Binding-site contacts:
Ligand atom O4 contacts residue PRO139 of chain 1.A at 4.1 Å.
Ligand atom C6 contacts residue ILE144 of chain 1.A at 3.7 Å (hydrophobic).
Ligand atom O3 contacts residue MET120 of chain 1.A at 3.5 Å.
Ligand atom N contacts residue ALA140 of chain 1.A at 3.2 Å.
Ligand atom C9 contacts residue TYR88 of chain 1.A at 3.2 Å (hydrophobic).
Ligand atom O1 contacts residue MET120 of chain 1.A at 4.2 Å.
Ligand atom C5 contacts residue ILE144 of chain 1.A at 3.5 Å (hydrophobic).
Ligand atom O3 contacts residue ILE144 of chain 1.A at 3.9 Å.
Ligand atom O2 contacts residue ASP107 of chain 1.A at 2.6 Å (salt-bridge).
Ligand atom C10 contacts residue TYR88 of chain 1.A at 3.5 Å (hydrophobic).
Ligand atom N4 contacts residue TYR105 of chain 1.A at 4.1 Å.
Ligand atom N3 contacts residue ILE144 of chain 1.A at 4.0 Å.
Ligand atom N1 contacts residue ALA140 of chain 1.A at 4.0 Å.
Ligand atom C13 contacts residue TYR88 of chain 1.A at 3.9 Å (hydrophobic).
Ligand atom C14 contacts residue ALA140 of chain 1.A at 3.4 Å (hydrophobic).
Ligand atom C1 contacts residue PHE69 of chain 1.A at 3.9 Å (hydrophobic).
Ligand atom C2 contacts residue PHE69 of chain 1.A at 3.2 Å (hydrophobic).
Ligand atom O1 contacts residue ILE144 of chain 1.A at 3.8 Å.
Ligand atom C contacts residue PHE69 of chain 1.A at 3.7 Å (hydrophobic).
Ligand atom C4 contacts residue ALA140 of chain 1.A at 3.5 Å (hydrophobic).
Ligand atom C12 contacts residue MET120 of chain 1.A at 3.8 Å (hydrophobic).
Ligand atom N4 contacts residue LEU10 of chain 1.A at 4.1 Å.
Ligand atom C7 contacts residue TYR105 of chain 1.A at 3.5 Å (hydrophobic).
Ligand atom O contacts residue TYR88 of chain 1.A at 3.5 Å (h-bond).
Ligand atom C14 contacts residue ASP136 of chain 1.A at 3.5 Å.
Ligand atom C12 contacts residue TYR88 of chain 1.A at 3.5 Å (hydrophobic).
Ligand atom O4 contacts residue VAL137 of chain 1.A at 3.8 Å.
Ligand atom N2 contacts residue ILE144 of chain 1.A at 3.3 Å.
Ligand atom C3 contacts residue PHE69 of chain 1.A at 3.8 Å (hydrophobic).
Ligand atom C13 contacts residue ILE144 of chain 1.A at 3.7 Å (hydrophobic).
Ligand atom C7 contacts residue LEU10 of chain 1.A at 3.9 Å (hydrophobic).
Ligand atom C14 contacts residue PRO139 of chain 1.A at 3.4 Å (hydrophobic).
Ligand atom O4 contacts residue ASP136 of chain 1.A at 2.5 Å (salt-bridge).
Ligand atom C3 contacts residue ALA140 of chain 1.A at 3.5 Å (hydrophobic).
Ligand atom C12 contacts residue ASP107 of chain 1.A at 3.6 Å.
Ligand atom O2 contacts residue TYR88 of chain 1.A at 2.8 Å (h-bond).
Ligand atom C8 contacts residue ALA140 of chain 1.A at 4.0 Å (hydrophobic).
Ligand atom O4 contacts residue ALA140 of chain 1.A at 3.8 Å.
Ligand atom O2 contacts residue MET120 of chain 1.A at 4.0 Å.
Ligand atom C3 contacts residue PRO139 of chain 1.A at 4.1 Å (hydrophobic).

Sequence of chain 1.A:
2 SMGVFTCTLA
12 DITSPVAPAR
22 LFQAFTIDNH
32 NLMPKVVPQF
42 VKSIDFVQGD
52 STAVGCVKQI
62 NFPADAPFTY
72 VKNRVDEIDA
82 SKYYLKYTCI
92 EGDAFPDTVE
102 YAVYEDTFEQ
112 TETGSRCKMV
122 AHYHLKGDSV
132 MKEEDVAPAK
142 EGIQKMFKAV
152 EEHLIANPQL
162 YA

The small molecule below binds the protein below.
Small molecule (SMILES): C/C(=C\CNc1ncnc2c1ncn2[C@@H]1O[C@H](CO)[C@@H](O)[C@H]1O)CO